The small molecule below binds the protein below.
Small molecule (SMILES): CC(=O)N[C@@H]1[C@@H](O)[C@H](O)[C@@H](CO)O[C@H]1O

Binding-site contacts:
Ligand atom C2 contacts residue ASN75 of chain 1.A at 2.4 Å.
Ligand atom O7 contacts residue ASN75 of chain 1.A at 3.5 Å (h-bond).
Ligand atom C8 contacts residue HIS74 of chain 1.A at 4.4 Å.
Ligand atom O5 contacts residue ASN75 of chain 1.A at 2.4 Å (h-bond).
Ligand atom C1 contacts residue ASN75 of chain 1.A at 1.4 Å.
Ligand atom C3 contacts residue ASN75 of chain 1.A at 3.8 Å.
Ligand atom N2 contacts residue ASN75 of chain 1.A at 3.1 Å (h-bond).
Ligand atom C8 contacts residue ASN75 of chain 1.A at 3.4 Å.
Ligand atom C1 contacts residue THR77 of chain 1.A at 4.0 Å.
Ligand atom O7 contacts residue HIS74 of chain 1.A at 4.2 Å.
Ligand atom C7 contacts residue ASN75 of chain 1.A at 3.5 Å.
Ligand atom C4 contacts residue ASN75 of chain 1.A at 4.2 Å.
Ligand atom C5 contacts residue ASN75 of chain 1.A at 3.8 Å.
Ligand atom N2 contacts residue THR77 of chain 1.A at 4.5 Å.

Sequence of chain 1.A:
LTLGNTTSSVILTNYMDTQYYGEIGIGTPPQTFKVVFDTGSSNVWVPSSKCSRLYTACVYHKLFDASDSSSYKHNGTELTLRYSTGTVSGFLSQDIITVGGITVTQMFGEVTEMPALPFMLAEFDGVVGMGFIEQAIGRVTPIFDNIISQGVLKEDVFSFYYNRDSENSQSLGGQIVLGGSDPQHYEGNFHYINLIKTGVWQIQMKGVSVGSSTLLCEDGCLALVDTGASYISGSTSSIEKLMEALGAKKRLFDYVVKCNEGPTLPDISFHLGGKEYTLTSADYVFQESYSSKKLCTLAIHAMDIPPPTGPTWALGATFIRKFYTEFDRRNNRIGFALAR